A protein and the small-molecule ligand that binds it are described below.
Small molecule (SMILES): Cc1cc(Br)c2c(CP(=O)(O)O)cc(=O)oc2c1

Sequence of chain 1.A:
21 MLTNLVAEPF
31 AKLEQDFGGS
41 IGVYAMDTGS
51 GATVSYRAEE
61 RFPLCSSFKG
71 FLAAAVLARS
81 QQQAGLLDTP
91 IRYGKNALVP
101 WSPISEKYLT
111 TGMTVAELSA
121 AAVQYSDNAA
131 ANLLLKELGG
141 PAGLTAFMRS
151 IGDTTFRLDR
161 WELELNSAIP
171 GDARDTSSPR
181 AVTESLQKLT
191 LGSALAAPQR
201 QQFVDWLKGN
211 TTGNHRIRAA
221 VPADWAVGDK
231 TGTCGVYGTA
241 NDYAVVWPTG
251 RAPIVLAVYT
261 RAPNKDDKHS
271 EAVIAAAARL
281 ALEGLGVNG

Binding-site contacts:
Ligand atom O16 contacts residue GLU162 of chain 1.A at 4.3 Å.
Ligand atom BR05 contacts residue TRP161 of chain 1.A at 3.5 Å.
Ligand atom C08 contacts residue TRP161 of chain 1.A at 3.5 Å (hydrophobic).
Ligand atom O15 contacts residue GLU162 of chain 1.A at 3.0 Å (salt-bridge).
Ligand atom C03 contacts residue TRP161 of chain 1.A at 3.7 Å (hydrophobic).
Ligand atom C04 contacts residue TRP161 of chain 1.A at 3.6 Å (hydrophobic).
Ligand atom O16 contacts residue TRP161 of chain 1.A at 4.2 Å.
Ligand atom C17 contacts residue ASN132 of chain 1.A at 4.3 Å.
Ligand atom C17 contacts residue TRP161 of chain 1.A at 3.8 Å (hydrophobic).
Ligand atom C07 contacts residue TRP161 of chain 1.A at 3.6 Å (hydrophobic).
Ligand atom O16 contacts residue ASN132 of chain 1.A at 3.6 Å.
Ligand atom C13 contacts residue TRP161 of chain 1.A at 3.6 Å (hydrophobic).
Ligand atom C14 contacts residue TRP161 of chain 1.A at 3.8 Å (hydrophobic).
Ligand atom C14 contacts residue ASN132 of chain 1.A at 4.2 Å.
Ligand atom C18 contacts residue TRP161 of chain 1.A at 4.1 Å (hydrophobic).
Ligand atom C01 contacts residue LEU133 of chain 1.A at 4.0 Å (hydrophobic).
Ligand atom C02 contacts residue ASN132 of chain 1.A at 4.2 Å.
Ligand atom O15 contacts residue ASN132 of chain 1.A at 4.0 Å.
Ligand atom C18 contacts residue ASN132 of chain 1.A at 3.8 Å.
Ligand atom O15 contacts residue TRP161 of chain 1.A at 4.0 Å.
Ligand atom C03 contacts residue LYS136 of chain 1.A at 4.2 Å.
Ligand atom C01 contacts residue ASN132 of chain 1.A at 3.9 Å.
Ligand atom C02 contacts residue TRP161 of chain 1.A at 4.0 Å (hydrophobic).
Ligand atom C14 contacts residue GLU162 of chain 1.A at 4.0 Å.
Ligand atom C06 contacts residue TRP161 of chain 1.A at 3.6 Å (hydrophobic).